The protein below binds the small molecule below.
Small molecule (SMILES): [H]/N=C(\N)NOCC[C@H](N)C(=O)O

Sequence of chain 3.A:
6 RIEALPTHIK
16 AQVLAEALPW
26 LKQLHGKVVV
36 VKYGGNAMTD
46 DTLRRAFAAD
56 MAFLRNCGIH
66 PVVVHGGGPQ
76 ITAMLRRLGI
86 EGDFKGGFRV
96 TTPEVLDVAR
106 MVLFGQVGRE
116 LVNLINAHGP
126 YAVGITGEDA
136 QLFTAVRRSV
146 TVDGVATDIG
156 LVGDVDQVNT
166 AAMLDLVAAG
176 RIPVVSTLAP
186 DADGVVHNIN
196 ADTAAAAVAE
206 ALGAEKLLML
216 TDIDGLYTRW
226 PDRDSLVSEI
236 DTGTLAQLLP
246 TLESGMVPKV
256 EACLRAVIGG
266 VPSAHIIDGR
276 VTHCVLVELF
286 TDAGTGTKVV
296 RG

Binding-site contacts:
Ligand atom OD contacts residue ALA288 of chain 3.A at 3.0 Å (h-bond).
Ligand atom CZ contacts residue LYS293 of chain 3.A at 3.7 Å.
Ligand atom N contacts residue THR286 of chain 3.A at 3.0 Å (h-bond).
Ligand atom OXT contacts residue HIS270 of chain 3.A at 3.6 Å.
Ligand atom CB contacts residue THR286 of chain 3.A at 3.3 Å.
Ligand atom O contacts residue TRP25 of chain 3.A at 3.5 Å.
Ligand atom O contacts residue LYS293 of chain 3.A at 2.5 Å (salt-bridge).
Ligand atom NH2 contacts residue THR292 of chain 3.A at 3.4 Å.
Ligand atom CA contacts residue TRP25 of chain 3.A at 3.5 Å (hydrophobic).
Ligand atom NH1 contacts residue SER233 of chain 3.A at 3.0 Å (h-bond).
Ligand atom NH2 contacts residue GLY291 of chain 3.A at 2.6 Å (h-bond).
Ligand atom CA contacts residue THR286 of chain 3.A at 3.5 Å.
Ligand atom CB contacts residue GLU283 of chain 3.A at 3.0 Å.
Ligand atom N contacts residue TRP25 of chain 3.A at 3.3 Å.
Ligand atom NE contacts residue GLY289 of chain 3.A at 3.7 Å.
Ligand atom NH2 contacts residue LYS293 of chain 3.A at 3.0 Å (salt-bridge).
Ligand atom NE contacts residue ALA288 of chain 3.A at 3.2 Å (h-bond).
Ligand atom CB contacts residue ASP287 of chain 3.A at 3.6 Å.
Ligand atom OXT contacts residue LYS211 of chain 3.A at 2.3 Å (salt-bridge).
Ligand atom C contacts residue HIS270 of chain 3.A at 3.8 Å.
Ligand atom CG contacts residue ASP287 of chain 3.A at 3.3 Å.
Ligand atom CA contacts residue GLU283 of chain 3.A at 3.4 Å.
Ligand atom NH2 contacts residue SER233 of chain 3.A at 2.8 Å (h-bond).
Ligand atom N contacts residue LEU284 of chain 3.A at 2.8 Å (h-bond).
Ligand atom OD contacts residue GLY289 of chain 3.A at 3.7 Å.
Ligand atom O contacts residue HIS270 of chain 3.A at 3.5 Å.
Ligand atom CZ contacts residue GLU283 of chain 3.A at 3.3 Å.
Ligand atom NE contacts residue GLU283 of chain 3.A at 2.6 Å (salt-bridge).
Ligand atom C contacts residue TRP25 of chain 3.A at 3.4 Å (hydrophobic).
Ligand atom O contacts residue LYS211 of chain 3.A at 2.9 Å (salt-bridge).
Ligand atom NH1 contacts residue ALA288 of chain 3.A at 3.5 Å (h-bond).
Ligand atom N contacts residue GLU283 of chain 3.A at 2.8 Å (salt-bridge).
Ligand atom CZ contacts residue GLY291 of chain 3.A at 3.7 Å.
Ligand atom C contacts residue LYS211 of chain 3.A at 3.0 Å.
Ligand atom CZ contacts residue ALA288 of chain 3.A at 3.4 Å (hydrophobic).
Ligand atom NH2 contacts residue GLU283 of chain 3.A at 3.1 Å (salt-bridge).
Ligand atom CZ contacts residue SER233 of chain 3.A at 3.3 Å.
Ligand atom OXT contacts residue GLU283 of chain 3.A at 3.6 Å (salt-bridge).
Ligand atom C contacts residue LYS293 of chain 3.A at 3.7 Å.
Ligand atom OD contacts residue ASP287 of chain 3.A at 2.9 Å (salt-bridge).